Sequence of chain 1.D:
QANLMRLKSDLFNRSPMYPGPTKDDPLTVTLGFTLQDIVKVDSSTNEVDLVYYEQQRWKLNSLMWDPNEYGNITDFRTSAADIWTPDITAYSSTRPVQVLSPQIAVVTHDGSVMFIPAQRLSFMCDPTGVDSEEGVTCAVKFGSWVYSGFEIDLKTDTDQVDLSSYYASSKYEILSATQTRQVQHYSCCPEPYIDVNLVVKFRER

Sequence of chain 1.C:
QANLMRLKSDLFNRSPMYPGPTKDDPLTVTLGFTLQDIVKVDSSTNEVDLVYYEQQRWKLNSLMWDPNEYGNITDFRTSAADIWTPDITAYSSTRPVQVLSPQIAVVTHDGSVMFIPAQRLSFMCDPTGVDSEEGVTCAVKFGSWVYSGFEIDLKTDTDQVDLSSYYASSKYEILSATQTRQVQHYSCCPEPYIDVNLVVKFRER

Binding-site contacts:
Ligand atom C8 contacts residue TRP145 of chain 1.C at 3.4 Å (hydrophobic).
Ligand atom C17 contacts residue TYR91 of chain 1.C at 3.9 Å (hydrophobic).
Ligand atom C5 contacts residue CYS188 of chain 1.C at 3.8 Å (hydrophobic).
Ligand atom C19 contacts residue THR89 of chain 1.C at 3.2 Å.
Ligand atom C12 contacts residue TRP145 of chain 1.C at 3.4 Å (hydrophobic).
Ligand atom C17 contacts residue SER144 of chain 1.C at 3.9 Å.
Ligand atom C5 contacts residue GLN55 of chain 1.D at 3.8 Å.
Ligand atom C9 contacts residue TRP145 of chain 1.C at 3.2 Å (hydrophobic).
Ligand atom C16 contacts residue SER144 of chain 1.C at 3.3 Å.
Ligand atom O2 contacts residue CYS189 of chain 1.C at 3.6 Å (h-bond).
Ligand atom C21 contacts residue TYR91 of chain 1.C at 3.4 Å (hydrophobic).
Ligand atom C14 contacts residue TYR53 of chain 1.D at 3.9 Å (hydrophobic).
Ligand atom C20 contacts residue LYS141 of chain 1.C at 3.7 Å.
Ligand atom C11 contacts residue TRP145 of chain 1.C at 3.9 Å (hydrophobic).
Ligand atom C20 contacts residue GLY143 of chain 1.C at 3.9 Å.
Ligand atom C12 contacts residue TYR193 of chain 1.C at 3.8 Å (hydrophobic).
Ligand atom C6 contacts residue GOL1 of chain 1.Y at 3.8 Å.
Ligand atom C21 contacts residue TYR186 of chain 1.C at 3.7 Å (hydrophobic).
Ligand atom O3 contacts residue TYR193 of chain 1.C at 3.3 Å.
Ligand atom N contacts residue TRP145 of chain 1.C at 3.2 Å (h-bond).
Ligand atom C7 contacts residue CYS188 of chain 1.C at 3.5 Å (hydrophobic).
Ligand atom C15 contacts residue TYR91 of chain 1.C at 3.9 Å (hydrophobic).
Ligand atom C22 contacts residue TYR91 of chain 1.C at 3.5 Å (hydrophobic).
Ligand atom C6 contacts residue CYS188 of chain 1.C at 3.5 Å (hydrophobic).
Ligand atom C2 contacts residue CYS188 of chain 1.C at 3.7 Å (hydrophobic).
Ligand atom O2 contacts residue ILE116 of chain 1.D at 3.7 Å.
Ligand atom C1 contacts residue CYS189 of chain 1.C at 3.9 Å (hydrophobic).
Ligand atom C2 contacts residue ILE116 of chain 1.D at 3.8 Å (hydrophobic).
Ligand atom C18 contacts residue SER144 of chain 1.C at 3.8 Å.
Ligand atom C16 contacts residue TRP145 of chain 1.C at 4.0 Å (hydrophobic).
Ligand atom C18 contacts residue GLY143 of chain 1.C at 3.7 Å.
Ligand atom C10 contacts residue TRP145 of chain 1.C at 3.5 Å (hydrophobic).
Ligand atom C20 contacts residue TYR91 of chain 1.C at 3.6 Å (hydrophobic).
Ligand atom C2 contacts residue CYS189 of chain 1.C at 4.0 Å (hydrophobic).
Ligand atom C1 contacts residue ILE116 of chain 1.D at 3.6 Å (hydrophobic).
Ligand atom C3 contacts residue ILE116 of chain 1.D at 3.5 Å (hydrophobic).
Ligand atom C20 contacts residue THR89 of chain 1.C at 4.0 Å.
Ligand atom C19 contacts residue GLY143 of chain 1.C at 3.5 Å.
Ligand atom O3 contacts residue SER144 of chain 1.C at 3.3 Å (h-bond).
Ligand atom C22 contacts residue TYR186 of chain 1.C at 3.1 Å (hydrophobic).

The protein below binds the small molecule below.
Small molecule (SMILES): O=C(OC1C[C@H]2CC[C@@H](C1)N2C[C@H](O)c1ccccc1)c1ccccc1